Binding-site contacts:
Ligand atom C12 contacts residue LYS21 of chain 1.B at 4.0 Å.
Ligand atom O13 contacts residue LYS21 of chain 1.B at 2.9 Å (salt-bridge).
Ligand atom O19 contacts residue ARG29 of chain 1.B at 3.5 Å (salt-bridge).
Ligand atom C2 contacts residue TYR26 of chain 1.B at 4.0 Å (hydrophobic).
Ligand atom C12 contacts residue ARG29 of chain 1.B at 3.7 Å.
Ligand atom O14 contacts residue ARG29 of chain 1.B at 4.1 Å.
Ligand atom O19 contacts residue EDO1 of chain 1.MB at 3.8 Å.
Ligand atom N3 contacts residue ARG29 of chain 1.B at 3.6 Å (salt-bridge).
Ligand atom O15 contacts residue VAL33 of chain 1.B at 3.7 Å.
Ligand atom O20 contacts residue EDO1 of chain 1.MB at 4.2 Å.
Ligand atom C5 contacts residue ARG29 of chain 1.B at 3.2 Å.
Ligand atom C1 contacts residue TYR26 of chain 1.B at 4.2 Å (hydrophobic).
Ligand atom O20 contacts residue ARG29 of chain 1.B at 3.7 Å.
Ligand atom O17 contacts residue GLU84 of chain 1.B at 4.1 Å.
Ligand atom N8 contacts residue ARG29 of chain 1.B at 3.0 Å (salt-bridge).
Ligand atom C1 contacts residue GLU84 of chain 1.B at 4.1 Å.
Ligand atom O16 contacts residue VAL33 of chain 1.B at 4.2 Å.
Ligand atom C5 contacts residue GLU84 of chain 1.B at 3.3 Å.
Ligand atom O13 contacts residue EDO1 of chain 1.MB at 3.7 Å.
Ligand atom O17 contacts residue ILE83 of chain 1.B at 3.4 Å (h-bond).
Ligand atom C6 contacts residue ARG29 of chain 1.B at 3.1 Å.
Ligand atom C11 contacts residue LYS21 of chain 1.B at 4.2 Å.
Ligand atom C11 contacts residue ARG29 of chain 1.B at 3.8 Å.
Ligand atom C9 contacts residue THR30 of chain 1.B at 3.9 Å.
Ligand atom C4 contacts residue ARG29 of chain 1.B at 2.9 Å.
Ligand atom O13 contacts residue ARG29 of chain 1.B at 3.7 Å.
Ligand atom O16 contacts residue THR30 of chain 1.B at 3.9 Å.
Ligand atom O14 contacts residue EDO1 of chain 1.MB at 3.6 Å.
Ligand atom O15 contacts residue LYS21 of chain 1.B at 3.1 Å (salt-bridge).
Ligand atom C1 contacts residue ILE83 of chain 1.B at 4.1 Å (hydrophobic).
Ligand atom C12 contacts residue EDO1 of chain 1.MB at 4.0 Å.
Ligand atom O20 contacts residue GLU84 of chain 1.B at 2.9 Å (salt-bridge).
Ligand atom O18 contacts residue GLU84 of chain 1.B at 3.5 Å.
Ligand atom C7 contacts residue ARG29 of chain 1.B at 3.7 Å.
Ligand atom O20 contacts residue LYS80 of chain 1.B at 3.7 Å.
Ligand atom O18 contacts residue ILE83 of chain 1.B at 4.0 Å.
Ligand atom C9 contacts residue ARG29 of chain 1.B at 3.2 Å.
Ligand atom C4 contacts residue GLU84 of chain 1.B at 3.3 Å.
Ligand atom O17 contacts residue TYR26 of chain 1.B at 3.8 Å.
Ligand atom C4 contacts residue TYR26 of chain 1.B at 4.1 Å (hydrophobic).

This protein binds this small molecule.
Small molecule (SMILES): O=C(O)CN(CCN(CC(=O)O)CC(=O)O)CC(=O)O

Sequence of chain 1.B:
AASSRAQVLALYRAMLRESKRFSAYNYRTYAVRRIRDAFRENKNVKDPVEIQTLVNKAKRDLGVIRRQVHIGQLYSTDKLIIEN